The protein below binds the small molecule below.
Small molecule (SMILES): CC(=O)N[C@@H]1[C@@H](O)[C@H](O)[C@@H](CO)O[C@H]1O

Binding-site contacts:
Ligand atom C5 contacts residue THR605 of chain 1.C at 4.0 Å.
Ligand atom C7 contacts residue ASN603 of chain 1.C at 3.2 Å.
Ligand atom C3 contacts residue ASN603 of chain 1.C at 3.8 Å.
Ligand atom O5 contacts residue ASN603 of chain 1.C at 2.4 Å (h-bond).
Ligand atom O7 contacts residue ASN603 of chain 1.C at 3.2 Å (h-bond).
Ligand atom C4 contacts residue ASN603 of chain 1.C at 4.2 Å.
Ligand atom C8 contacts residue ASN603 of chain 1.C at 4.4 Å.
Ligand atom C5 contacts residue ASN603 of chain 1.C at 3.7 Å.
Ligand atom O6 contacts residue ASN603 of chain 1.C at 4.5 Å.
Ligand atom O6 contacts residue THR605 of chain 1.C at 3.5 Å (h-bond).
Ligand atom N2 contacts residue ASN603 of chain 1.C at 2.9 Å (h-bond).
Ligand atom C1 contacts residue ASN603 of chain 1.C at 1.4 Å.
Ligand atom C2 contacts residue ASN603 of chain 1.C at 2.5 Å.
Ligand atom C1 contacts residue THR605 of chain 1.C at 4.4 Å.
Ligand atom C6 contacts residue THR605 of chain 1.C at 4.2 Å.
Ligand atom O5 contacts residue THR605 of chain 1.C at 4.0 Å.

Sequence of chain 1.C:
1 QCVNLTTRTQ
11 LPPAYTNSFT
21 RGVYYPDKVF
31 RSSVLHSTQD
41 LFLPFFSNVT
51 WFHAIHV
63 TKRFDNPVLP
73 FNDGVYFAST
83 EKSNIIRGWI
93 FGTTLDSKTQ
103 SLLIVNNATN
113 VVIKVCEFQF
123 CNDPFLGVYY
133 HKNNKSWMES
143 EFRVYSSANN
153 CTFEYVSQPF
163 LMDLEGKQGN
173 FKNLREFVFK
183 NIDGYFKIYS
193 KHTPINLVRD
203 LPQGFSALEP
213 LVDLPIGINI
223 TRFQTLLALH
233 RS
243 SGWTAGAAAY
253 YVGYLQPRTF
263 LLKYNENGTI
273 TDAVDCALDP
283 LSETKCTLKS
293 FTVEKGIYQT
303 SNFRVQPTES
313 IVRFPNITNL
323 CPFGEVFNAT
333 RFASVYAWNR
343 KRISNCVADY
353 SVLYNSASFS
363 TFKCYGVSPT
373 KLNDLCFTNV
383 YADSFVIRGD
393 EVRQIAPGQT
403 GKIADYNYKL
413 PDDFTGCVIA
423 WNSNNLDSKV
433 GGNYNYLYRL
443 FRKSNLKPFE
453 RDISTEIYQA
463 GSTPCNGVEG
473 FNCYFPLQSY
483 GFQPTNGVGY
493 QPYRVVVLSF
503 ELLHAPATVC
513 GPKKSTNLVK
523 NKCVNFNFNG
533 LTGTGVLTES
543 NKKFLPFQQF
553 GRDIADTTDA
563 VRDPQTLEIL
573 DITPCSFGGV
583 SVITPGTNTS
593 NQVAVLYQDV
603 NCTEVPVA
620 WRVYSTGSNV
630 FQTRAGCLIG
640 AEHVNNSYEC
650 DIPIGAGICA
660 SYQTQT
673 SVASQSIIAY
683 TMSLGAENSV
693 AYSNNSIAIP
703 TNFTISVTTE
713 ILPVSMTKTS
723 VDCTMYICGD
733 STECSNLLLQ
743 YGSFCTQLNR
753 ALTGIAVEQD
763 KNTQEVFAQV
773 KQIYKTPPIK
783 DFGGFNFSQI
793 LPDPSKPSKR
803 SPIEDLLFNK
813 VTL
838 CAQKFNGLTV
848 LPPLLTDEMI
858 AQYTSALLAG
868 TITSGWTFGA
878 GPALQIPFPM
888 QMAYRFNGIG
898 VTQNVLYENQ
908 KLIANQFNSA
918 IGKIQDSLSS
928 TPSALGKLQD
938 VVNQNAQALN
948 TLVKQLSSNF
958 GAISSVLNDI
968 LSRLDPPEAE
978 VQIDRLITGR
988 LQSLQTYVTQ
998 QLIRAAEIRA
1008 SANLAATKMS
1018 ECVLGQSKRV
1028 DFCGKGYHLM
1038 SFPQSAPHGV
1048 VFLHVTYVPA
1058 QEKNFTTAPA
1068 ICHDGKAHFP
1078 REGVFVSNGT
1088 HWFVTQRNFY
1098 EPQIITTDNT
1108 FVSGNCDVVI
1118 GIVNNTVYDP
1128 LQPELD